Binding-site contacts:
Ligand atom CAJ contacts residue SER708 of chain 1.C at 3.6 Å.
Ligand atom CAS contacts residue ASP753 of chain 1.C at 3.6 Å.
Ligand atom CLE contacts residue TRP752 of chain 1.C at 3.2 Å.
Ligand atom CLD contacts residue VAL756 of chain 1.C at 4.0 Å.
Ligand atom ND2 contacts residue PHE505 of chain 1.C at 3.3 Å.
Ligand atom CLD contacts residue ASP753 of chain 1.C at 3.7 Å.
Ligand atom CAF contacts residue LYS706 of chain 1.C at 4.1 Å.
Ligand atom OAB contacts residue SER708 of chain 1.C at 3.6 Å.
Ligand atom CAS contacts residue GLN426 of chain 1.C at 2.9 Å.
Ligand atom CAL contacts residue PRO537 of chain 1.C at 3.6 Å (hydrophobic).
Ligand atom CAK contacts residue ASP753 of chain 1.C at 3.5 Å.
Ligand atom C contacts residue THR539 of chain 1.C at 3.4 Å.
Ligand atom CB contacts residue SER709 of chain 1.C at 4.1 Å.
Ligand atom C contacts residue ARG544 of chain 1.C at 3.3 Å.
Ligand atom OAB contacts residue TRP752 of chain 1.C at 4.0 Å.
Ligand atom C contacts residue PHE505 of chain 1.C at 3.9 Å (hydrophobic).
Ligand atom CAF contacts residue GLN707 of chain 1.C at 4.0 Å.
Ligand atom O contacts residue LEU538 of chain 1.C at 3.4 Å.
Ligand atom N contacts residue PHE505 of chain 1.C at 3.1 Å.
Ligand atom O contacts residue PHE505 of chain 1.C at 3.1 Å.
Ligand atom CAV contacts residue PHE505 of chain 1.C at 3.7 Å (hydrophobic).
Ligand atom CLD contacts residue GLN426 of chain 1.C at 3.1 Å.
Ligand atom CLD contacts residue PHE779 of chain 1.C at 4.1 Å.
Ligand atom N contacts residue PRO537 of chain 1.C at 3.4 Å (h-bond).
Ligand atom OXT contacts residue THR539 of chain 1.C at 2.4 Å (h-bond).
Ligand atom CAJ contacts residue GLN707 of chain 1.C at 3.8 Å.
Ligand atom CAL contacts residue GLN426 of chain 1.C at 3.2 Å.
Ligand atom O contacts residue ARG544 of chain 1.C at 2.8 Å (salt-bridge).
Ligand atom NAN contacts residue PHE505 of chain 1.C at 3.5 Å.
Ligand atom CAR contacts residue PHE505 of chain 1.C at 3.9 Å (hydrophobic).
Ligand atom CA contacts residue PHE505 of chain 1.C at 3.6 Å (hydrophobic).
Ligand atom CAK contacts residue GLN426 of chain 1.C at 3.5 Å.
Ligand atom CAV contacts residue PRO537 of chain 1.C at 4.0 Å (hydrophobic).
Ligand atom OAB contacts residue SER709 of chain 1.C at 3.7 Å.
Ligand atom O contacts residue THR539 of chain 1.C at 3.7 Å.
Ligand atom CLD contacts residue PRO537 of chain 1.C at 4.0 Å.
Ligand atom CAH contacts residue GLN707 of chain 1.C at 3.0 Å.
Ligand atom CAH contacts residue SER708 of chain 1.C at 3.5 Å.
Ligand atom CAV contacts residue GLN426 of chain 1.C at 4.0 Å.
Ligand atom OXT contacts residue ARG544 of chain 1.C at 3.1 Å (salt-bridge).

A protein and the small-molecule ligand that binds it are described below.
Small molecule (SMILES): O=C(Nc1ccccc1)N[C@H]1C[C@H](C(=O)O)Nc2cc(Cl)cc(Cl)c21

Sequence of chain 1.C:
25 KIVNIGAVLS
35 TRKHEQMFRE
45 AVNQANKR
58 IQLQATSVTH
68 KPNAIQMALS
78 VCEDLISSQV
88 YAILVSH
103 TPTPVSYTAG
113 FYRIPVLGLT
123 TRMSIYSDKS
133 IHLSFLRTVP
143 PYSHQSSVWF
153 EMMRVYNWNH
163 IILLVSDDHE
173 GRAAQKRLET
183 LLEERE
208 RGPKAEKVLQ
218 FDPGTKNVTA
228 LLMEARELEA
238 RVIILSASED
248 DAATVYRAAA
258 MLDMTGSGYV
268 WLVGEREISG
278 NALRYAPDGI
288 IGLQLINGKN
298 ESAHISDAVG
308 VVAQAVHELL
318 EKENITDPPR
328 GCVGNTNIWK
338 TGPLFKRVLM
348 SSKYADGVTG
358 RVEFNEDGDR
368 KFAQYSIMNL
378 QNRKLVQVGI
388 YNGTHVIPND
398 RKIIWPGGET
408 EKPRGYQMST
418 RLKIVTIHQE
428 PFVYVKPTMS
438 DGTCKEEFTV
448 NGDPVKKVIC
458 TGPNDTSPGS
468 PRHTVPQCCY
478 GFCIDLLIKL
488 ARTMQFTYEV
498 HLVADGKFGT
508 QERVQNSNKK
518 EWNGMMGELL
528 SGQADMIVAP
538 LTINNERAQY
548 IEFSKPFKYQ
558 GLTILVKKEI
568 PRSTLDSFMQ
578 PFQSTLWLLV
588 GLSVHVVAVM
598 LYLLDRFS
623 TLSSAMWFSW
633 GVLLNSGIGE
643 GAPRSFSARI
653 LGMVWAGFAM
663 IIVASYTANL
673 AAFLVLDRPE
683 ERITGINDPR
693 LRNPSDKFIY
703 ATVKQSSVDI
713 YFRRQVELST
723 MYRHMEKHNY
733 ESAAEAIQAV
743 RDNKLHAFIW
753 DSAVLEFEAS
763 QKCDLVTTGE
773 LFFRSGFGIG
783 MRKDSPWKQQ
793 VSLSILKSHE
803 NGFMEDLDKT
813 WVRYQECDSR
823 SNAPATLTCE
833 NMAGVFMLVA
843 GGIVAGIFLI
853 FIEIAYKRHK